The protein below binds the small molecule below.
Small molecule (SMILES): Nc1ncnc2c1ncn2[C@@H]1O[C@H](CO[P](=O)(O)O[P](=O)(O)NP(=O)(O)O)[C@@H](O)[C@H]1O

Binding-site contacts:
Ligand atom N3B contacts residue PHE161 of chain 1.B at 3.5 Å (h-bond).
Ligand atom O3G contacts residue PHE161 of chain 1.B at 3.2 Å (h-bond).
Ligand atom O1A contacts residue GLY164 of chain 1.B at 3.1 Å (h-bond).
Ligand atom O3G contacts residue ARG424 of chain 1.B at 2.4 Å (salt-bridge).
Ligand atom O3' contacts residue GLY141 of chain 1.B at 3.3 Å (h-bond).
Ligand atom O1B contacts residue ASN78 of chain 1.B at 2.6 Å (h-bond).
Ligand atom C6 contacts residue THR211 of chain 1.B at 3.4 Å.
Ligand atom C2 contacts residue ALA82 of chain 1.B at 3.6 Å (hydrophobic).
Ligand atom O4' contacts residue ASN133 of chain 1.B at 3.6 Å.
Ligand atom O2B contacts residue SER140 of chain 1.B at 3.4 Å.
Ligand atom C1' contacts residue MET125 of chain 1.B at 3.6 Å (hydrophobic).
Ligand atom N9 contacts residue MET125 of chain 1.B at 3.5 Å (h-bond).
Ligand atom N3B contacts residue GLY162 of chain 1.B at 2.8 Å (h-bond).
Ligand atom N1 contacts residue ALA82 of chain 1.B at 3.2 Å.
Ligand atom O2' contacts residue GLY141 of chain 1.B at 3.2 Å.
Ligand atom O2G contacts residue MG1 of chain 1.F at 2.0 Å.
Ligand atom O3G contacts residue GLN160 of chain 1.B at 2.7 Å (h-bond).
Ligand atom O5' contacts residue ASN78 of chain 1.B at 3.6 Å.
Ligand atom PB contacts residue MG1 of chain 1.F at 3.4 Å.
Ligand atom PG contacts residue MG1 of chain 1.F at 3.5 Å.
Ligand atom N6 contacts residue ASP120 of chain 1.B at 3.4 Å (salt-bridge).
Ligand atom O3G contacts residue GLY159 of chain 1.B at 3.1 Å.
Ligand atom N1 contacts residue THR211 of chain 1.B at 3.5 Å (h-bond).
Ligand atom C4 contacts residue MET125 of chain 1.B at 3.5 Å (hydrophobic).
Ligand atom O1A contacts residue GLY162 of chain 1.B at 3.4 Å (h-bond).
Ligand atom O2' contacts residue THR142 of chain 1.B at 3.3 Å (h-bond).
Ligand atom PA contacts residue ASN78 of chain 1.B at 3.4 Å.
Ligand atom O2A contacts residue MG1 of chain 1.F at 2.4 Å.
Ligand atom N6 contacts residue THR211 of chain 1.B at 2.6 Å (h-bond).
Ligand atom PA contacts residue PHE165 of chain 1.B at 3.5 Å.
Ligand atom N3 contacts residue MET125 of chain 1.B at 3.3 Å.
Ligand atom O1G contacts residue GLY164 of chain 1.B at 3.0 Å (h-bond).
Ligand atom O1B contacts residue MG1 of chain 1.F at 2.0 Å.
Ligand atom O2B contacts residue GLY159 of chain 1.B at 3.6 Å.
Ligand atom O3' contacts residue THR142 of chain 1.B at 3.5 Å (h-bond).
Ligand atom O1A contacts residue PHE165 of chain 1.B at 2.8 Å (h-bond).
Ligand atom O3' contacts residue SER140 of chain 1.B at 3.5 Å.
Ligand atom O2A contacts residue ASN78 of chain 1.B at 2.2 Å (h-bond).
Ligand atom O2' contacts residue LYS85 of chain 1.B at 3.5 Å (salt-bridge).
Ligand atom O2A contacts residue PHE165 of chain 1.B at 3.4 Å (h-bond).

Sequence of chain 1.B:
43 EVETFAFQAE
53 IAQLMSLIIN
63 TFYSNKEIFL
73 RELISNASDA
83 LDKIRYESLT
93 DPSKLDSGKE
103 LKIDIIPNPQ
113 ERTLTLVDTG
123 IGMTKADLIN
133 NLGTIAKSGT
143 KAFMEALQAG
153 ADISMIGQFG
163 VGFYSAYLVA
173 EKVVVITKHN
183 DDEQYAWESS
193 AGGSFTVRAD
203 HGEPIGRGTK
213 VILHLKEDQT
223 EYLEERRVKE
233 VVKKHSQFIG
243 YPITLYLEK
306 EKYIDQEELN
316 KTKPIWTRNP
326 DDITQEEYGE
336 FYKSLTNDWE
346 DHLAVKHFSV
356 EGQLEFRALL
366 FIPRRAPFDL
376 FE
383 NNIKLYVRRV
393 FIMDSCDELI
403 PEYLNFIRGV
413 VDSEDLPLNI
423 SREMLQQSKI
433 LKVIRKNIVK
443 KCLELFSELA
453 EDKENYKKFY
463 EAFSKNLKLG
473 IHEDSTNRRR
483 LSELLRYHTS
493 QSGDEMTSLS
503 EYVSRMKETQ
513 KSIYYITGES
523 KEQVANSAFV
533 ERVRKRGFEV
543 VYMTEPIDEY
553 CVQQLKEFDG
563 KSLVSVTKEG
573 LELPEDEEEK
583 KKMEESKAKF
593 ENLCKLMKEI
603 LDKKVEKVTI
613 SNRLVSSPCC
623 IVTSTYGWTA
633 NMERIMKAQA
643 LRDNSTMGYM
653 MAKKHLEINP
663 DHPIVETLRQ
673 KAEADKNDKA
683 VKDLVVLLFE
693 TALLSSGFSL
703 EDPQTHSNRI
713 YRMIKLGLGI